Sequence of chain 1.H:
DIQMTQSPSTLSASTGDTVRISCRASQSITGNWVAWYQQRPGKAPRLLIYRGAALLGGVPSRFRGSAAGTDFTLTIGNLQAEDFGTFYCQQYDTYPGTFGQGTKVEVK

Sequence of chain 1.F:
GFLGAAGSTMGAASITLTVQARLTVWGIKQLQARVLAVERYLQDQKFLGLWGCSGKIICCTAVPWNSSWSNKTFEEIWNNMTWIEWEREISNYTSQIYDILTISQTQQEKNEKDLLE

Binding-site contacts:
Ligand atom C2 contacts residue ASN105 of chain 1.F at 2.4 Å.
Ligand atom C1 contacts residue SER101 of chain 1.F at 4.2 Å.
Ligand atom C4 contacts residue ASN105 of chain 1.F at 4.2 Å.
Ligand atom O5 contacts residue ASN105 of chain 1.F at 2.4 Å (h-bond).
Ligand atom O6 contacts residue SER101 of chain 1.F at 3.4 Å (h-bond).
Ligand atom C6 contacts residue SER28 of chain 1.H at 4.2 Å.
Ligand atom C1 contacts residue SER28 of chain 1.H at 4.4 Å.
Ligand atom N2 contacts residue ASN105 of chain 1.F at 2.8 Å (h-bond).
Ligand atom C7 contacts residue ASN105 of chain 1.F at 3.3 Å.
Ligand atom C3 contacts residue SER28 of chain 1.H at 4.2 Å.
Ligand atom C3 contacts residue ASN105 of chain 1.F at 3.8 Å.
Ligand atom O5 contacts residue SER28 of chain 1.H at 4.3 Å.
Ligand atom C8 contacts residue ASN105 of chain 1.F at 4.4 Å.
Ligand atom O7 contacts residue ASN105 of chain 1.F at 3.3 Å (h-bond).
Ligand atom C5 contacts residue SER28 of chain 1.H at 3.6 Å.
Ligand atom O4 contacts residue THR70 of chain 1.H at 4.1 Å.
Ligand atom O4 contacts residue SER28 of chain 1.H at 4.1 Å.
Ligand atom C5 contacts residue ASN105 of chain 1.F at 3.7 Å.
Ligand atom C1 contacts residue ASN105 of chain 1.F at 1.4 Å.
Ligand atom C4 contacts residue SER28 of chain 1.H at 4.2 Å.
Ligand atom O5 contacts residue SER101 of chain 1.F at 3.6 Å.

A small-molecule ligand and the protein it binds are described below.
Small molecule (SMILES): CC(=O)N[C@@H]1[C@@H](O)[C@H](O)[C@@H](CO)O[C@H]1O